Sequence of chain 1.D:
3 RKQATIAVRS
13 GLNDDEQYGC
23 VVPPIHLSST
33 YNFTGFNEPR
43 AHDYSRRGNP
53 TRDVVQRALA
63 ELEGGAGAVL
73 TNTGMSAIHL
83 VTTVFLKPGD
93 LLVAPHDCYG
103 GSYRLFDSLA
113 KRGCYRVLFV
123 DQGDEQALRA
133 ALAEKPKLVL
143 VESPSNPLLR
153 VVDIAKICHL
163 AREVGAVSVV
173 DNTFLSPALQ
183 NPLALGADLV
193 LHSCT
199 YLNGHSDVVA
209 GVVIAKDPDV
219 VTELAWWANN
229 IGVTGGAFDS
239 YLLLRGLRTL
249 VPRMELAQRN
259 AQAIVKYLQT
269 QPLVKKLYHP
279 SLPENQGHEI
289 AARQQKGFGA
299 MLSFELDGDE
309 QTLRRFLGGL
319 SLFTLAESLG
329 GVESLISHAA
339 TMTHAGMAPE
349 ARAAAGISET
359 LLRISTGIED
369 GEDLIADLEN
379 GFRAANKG

This protein binds this small molecule.
Small molecule (SMILES): O=C(O)C(=O)CC(=O)C(=O)O

Binding-site contacts:
Ligand atom O51 contacts residue LYS158 of chain 1.D at 3.2 Å (salt-bridge).
Ligand atom C1 contacts residue HIS161 of chain 1.D at 4.5 Å.
Ligand atom O52 contacts residue ALA157 of chain 1.D at 4.2 Å.
Ligand atom C3 contacts residue HIS161 of chain 1.D at 4.1 Å.
Ligand atom O52 contacts residue HIS161 of chain 1.D at 3.9 Å.
Ligand atom C4 contacts residue LYS158 of chain 1.D at 4.2 Å.
Ligand atom C5 contacts residue LYS158 of chain 1.D at 3.9 Å.
Ligand atom C5 contacts residue HIS161 of chain 1.D at 4.3 Å.
Ligand atom O4 contacts residue LYS158 of chain 1.D at 3.5 Å.
Ligand atom O51 contacts residue ASP155 of chain 1.D at 4.4 Å.
Ligand atom C5 contacts residue ALA157 of chain 1.D at 4.1 Å (hydrophobic).
Ligand atom O2 contacts residue LYS158 of chain 1.D at 4.5 Å.
Ligand atom O12 contacts residue HIS161 of chain 1.D at 3.8 Å.
Ligand atom O51 contacts residue ALA157 of chain 1.D at 3.4 Å.